This protein binds this small molecule.
Small molecule (SMILES): CC(=O)N[C@H]1[C@H](O[C@H]2[C@H](O)[C@@H](NC(C)=O)CO[C@@H]2CO)O[C@H](CO)[C@@H](O)[C@@H]1O

Sequence of chain 1.E:
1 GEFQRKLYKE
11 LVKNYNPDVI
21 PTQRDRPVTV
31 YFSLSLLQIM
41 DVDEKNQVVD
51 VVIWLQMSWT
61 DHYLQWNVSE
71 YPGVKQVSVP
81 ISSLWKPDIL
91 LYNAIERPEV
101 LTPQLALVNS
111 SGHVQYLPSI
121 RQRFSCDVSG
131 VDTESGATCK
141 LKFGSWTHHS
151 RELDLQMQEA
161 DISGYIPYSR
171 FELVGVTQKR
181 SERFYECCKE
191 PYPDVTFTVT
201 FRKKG

Binding-site contacts:
Ligand atom O5 contacts residue HIS113 of chain 1.E at 3.7 Å.
Ligand atom C5 contacts residue HIS113 of chain 1.E at 3.8 Å.
Ligand atom C7 contacts residue ASN109 of chain 1.E at 3.5 Å.
Ligand atom C2 contacts residue SER111 of chain 1.E at 3.6 Å.
Ligand atom O3 contacts residue SER111 of chain 1.E at 4.5 Å.
Ligand atom O5 contacts residue ASN109 of chain 1.E at 2.4 Å (h-bond).
Ligand atom C5 contacts residue ASN109 of chain 1.E at 3.7 Å.
Ligand atom C8 contacts residue TYR31 of chain 1.E at 3.9 Å (hydrophobic).
Ligand atom C3 contacts residue SER111 of chain 1.E at 3.8 Å.
Ligand atom C2 contacts residue ASN109 of chain 1.E at 2.5 Å.
Ligand atom C6 contacts residue HIS113 of chain 1.E at 3.7 Å.
Ligand atom C7 contacts residue SER111 of chain 1.E at 4.0 Å.
Ligand atom O7 contacts residue ASN109 of chain 1.E at 3.9 Å.
Ligand atom C1 contacts residue HIS113 of chain 1.E at 3.7 Å.
Ligand atom C7 contacts residue SER110 of chain 1.E at 4.3 Å.
Ligand atom C4 contacts residue ASN109 of chain 1.E at 4.3 Å.
Ligand atom C8 contacts residue SER111 of chain 1.E at 4.0 Å.
Ligand atom C3 contacts residue ASN109 of chain 1.E at 3.8 Å.
Ligand atom C8 contacts residue HIS113 of chain 1.E at 4.1 Å.
Ligand atom N2 contacts residue SER111 of chain 1.E at 3.0 Å (h-bond).
Ligand atom N2 contacts residue ASN109 of chain 1.E at 2.9 Å (h-bond).
Ligand atom C1 contacts residue ASN109 of chain 1.E at 1.4 Å.
Ligand atom C8 contacts residue SER110 of chain 1.E at 3.1 Å.
Ligand atom C1 contacts residue SER111 of chain 1.E at 3.6 Å.